Binding-site contacts:
Ligand atom CL contacts residue PHE364 of chain 1.A at 3.8 Å.
Ligand atom C9 contacts residue PHE353 of chain 1.A at 3.3 Å (hydrophobic).
Ligand atom O25 contacts residue CO1 of chain 1.B at 2.0 Å.
Ligand atom C3 contacts residue PHE353 of chain 1.A at 3.5 Å (hydrophobic).
Ligand atom C16 contacts residue ASN254 of chain 1.A at 3.7 Å.
Ligand atom C15 contacts residue SER239 of chain 1.A at 3.6 Å.
Ligand atom C6 contacts residue PHE353 of chain 1.A at 3.6 Å (hydrophobic).
Ligand atom O26 contacts residue PHE396 of chain 1.A at 3.4 Å (h-bond).
Ligand atom O25 contacts residue VAL200 of chain 1.A at 3.7 Å.
Ligand atom C14 contacts residue PRO252 of chain 1.A at 3.5 Å (hydrophobic).
Ligand atom C7 contacts residue PHE396 of chain 1.A at 3.8 Å (hydrophobic).
Ligand atom O27 contacts residue PHE353 of chain 1.A at 3.6 Å.
Ligand atom CL contacts residue HIS280 of chain 1.A at 3.7 Å.
Ligand atom O19 contacts residue PHE353 of chain 1.A at 3.5 Å.
Ligand atom C29 contacts residue LEU399 of chain 1.A at 3.5 Å (hydrophobic).
Ligand atom O18 contacts residue PHE396 of chain 1.A at 3.4 Å.
Ligand atom C11 contacts residue CO1 of chain 1.B at 3.1 Å.
Ligand atom C1 contacts residue BCN1 of chain 1.D at 3.7 Å.
Ligand atom O19 contacts residue HIS280 of chain 1.A at 3.0 Å (h-bond).
Ligand atom C21 contacts residue MET307 of chain 1.A at 3.7 Å (hydrophobic).
Ligand atom C12 contacts residue PHE391 of chain 1.A at 3.7 Å (hydrophobic).
Ligand atom O20 contacts residue MET307 of chain 1.A at 3.5 Å.
Ligand atom C12 contacts residue CO1 of chain 1.B at 3.6 Å.
Ligand atom O25 contacts residue HIS198 of chain 1.A at 3.0 Å (h-bond).
Ligand atom C13 contacts residue PHE391 of chain 1.A at 3.4 Å (hydrophobic).
Ligand atom C8 contacts residue PHE353 of chain 1.A at 3.6 Å (hydrophobic).
Ligand atom O19 contacts residue PHE391 of chain 1.A at 3.6 Å (h-bond).
Ligand atom O27 contacts residue LEU340 of chain 1.A at 3.8 Å.
Ligand atom O20 contacts residue BCN1 of chain 1.D at 3.4 Å.
Ligand atom C8 contacts residue PHE391 of chain 1.A at 3.3 Å (hydrophobic).
Ligand atom O19 contacts residue GLU366 of chain 1.A at 3.0 Å (salt-bridge).
Ligand atom C13 contacts residue CO1 of chain 1.B at 3.1 Å.
Ligand atom C7 contacts residue GLY392 of chain 1.A at 3.5 Å.
Ligand atom C5 contacts residue PHE353 of chain 1.A at 3.5 Å (hydrophobic).
Ligand atom C16 contacts residue SER239 of chain 1.A at 3.6 Å.
Ligand atom C10 contacts residue PHE353 of chain 1.A at 3.3 Å (hydrophobic).
Ligand atom O19 contacts residue CO1 of chain 1.B at 1.9 Å.
Ligand atom O26 contacts residue ASN395 of chain 1.A at 3.0 Å.
Ligand atom O25 contacts residue HIS280 of chain 1.A at 3.1 Å (h-bond).
Ligand atom C11 contacts residue HIS280 of chain 1.A at 3.4 Å.

Sequence of chain 1.A:
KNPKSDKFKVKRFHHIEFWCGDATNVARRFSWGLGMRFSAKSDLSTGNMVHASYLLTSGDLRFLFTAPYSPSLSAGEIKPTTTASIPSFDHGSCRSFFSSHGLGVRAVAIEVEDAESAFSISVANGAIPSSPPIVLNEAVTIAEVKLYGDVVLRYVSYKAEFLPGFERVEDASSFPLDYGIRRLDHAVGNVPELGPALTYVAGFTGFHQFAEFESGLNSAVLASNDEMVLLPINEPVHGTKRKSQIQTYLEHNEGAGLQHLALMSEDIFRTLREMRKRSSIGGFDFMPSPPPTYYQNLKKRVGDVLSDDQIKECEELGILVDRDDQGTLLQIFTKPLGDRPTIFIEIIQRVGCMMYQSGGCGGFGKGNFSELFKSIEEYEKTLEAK

This protein binds this small molecule.
Small molecule (SMILES): CS(=O)(=O)c1ccc([C@@H](O)C2[C@H](O)CCC[C@H]2O)c(Cl)c1OCCC1OCCO1